The protein below binds the small molecule below.
Small molecule (SMILES): OC[C@H]1O[C@@H](O)[C@H](O)[C@@H](O)[C@@H]1O

Binding-site contacts:
Ligand atom C3 contacts residue LYS145 of chain 1.B at 4.2 Å.
Ligand atom C4 contacts residue GLU146 of chain 1.B at 3.4 Å.
Ligand atom C3 contacts residue GLU146 of chain 1.B at 3.2 Å.
Ligand atom O3 contacts residue LYS145 of chain 1.B at 4.0 Å.
Ligand atom C5 contacts residue GLU146 of chain 1.B at 3.0 Å.
Ligand atom C6 contacts residue GLU146 of chain 1.B at 3.8 Å.
Ligand atom C1 contacts residue GLU146 of chain 1.B at 4.1 Å.
Ligand atom O3 contacts residue GLU146 of chain 1.B at 3.5 Å (salt-bridge).
Ligand atom C2 contacts residue GLU146 of chain 1.B at 4.2 Å.
Ligand atom O4 contacts residue GLU146 of chain 1.B at 3.3 Å.
Ligand atom O2 contacts residue LYS145 of chain 1.B at 3.8 Å.
Ligand atom O5 contacts residue GLU146 of chain 1.B at 4.0 Å.

Sequence of chain 1.B:
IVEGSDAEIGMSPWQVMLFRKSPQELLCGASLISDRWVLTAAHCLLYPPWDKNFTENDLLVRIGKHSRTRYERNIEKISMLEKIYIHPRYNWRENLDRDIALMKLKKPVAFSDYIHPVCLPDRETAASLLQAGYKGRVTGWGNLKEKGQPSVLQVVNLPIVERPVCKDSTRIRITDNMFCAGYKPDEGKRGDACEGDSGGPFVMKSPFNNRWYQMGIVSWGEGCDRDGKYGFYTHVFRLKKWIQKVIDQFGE